Sequence of chain 1.A:
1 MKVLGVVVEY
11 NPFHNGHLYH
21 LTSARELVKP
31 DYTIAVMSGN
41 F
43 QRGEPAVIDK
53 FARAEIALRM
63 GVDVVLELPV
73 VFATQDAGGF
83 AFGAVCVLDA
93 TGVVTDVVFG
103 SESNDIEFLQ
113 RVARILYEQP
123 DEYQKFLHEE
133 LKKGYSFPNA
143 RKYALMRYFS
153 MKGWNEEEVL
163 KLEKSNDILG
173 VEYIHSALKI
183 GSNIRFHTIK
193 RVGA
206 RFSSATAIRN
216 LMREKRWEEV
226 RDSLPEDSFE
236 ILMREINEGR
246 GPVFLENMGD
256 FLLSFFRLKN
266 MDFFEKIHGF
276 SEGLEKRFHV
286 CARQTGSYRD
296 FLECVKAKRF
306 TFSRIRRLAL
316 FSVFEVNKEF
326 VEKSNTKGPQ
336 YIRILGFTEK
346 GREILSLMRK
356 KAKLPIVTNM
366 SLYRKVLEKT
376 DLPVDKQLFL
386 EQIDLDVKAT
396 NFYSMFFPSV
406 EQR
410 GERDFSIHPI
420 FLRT

Binding-site contacts:
Ligand atom O3A contacts residue HIS17 of chain 1.A at 3.2 Å (h-bond).
Ligand atom O2' contacts residue GLY102 of chain 1.A at 3.1 Å.
Ligand atom O1A contacts residue ALA210 of chain 1.A at 2.9 Å (h-bond).
Ligand atom O2B contacts residue ASN168 of chain 1.A at 3.5 Å (h-bond).
Ligand atom O3B contacts residue HIS17 of chain 1.A at 3.6 Å.
Ligand atom O3G contacts residue ARG193 of chain 1.A at 2.8 Å (salt-bridge).
Ligand atom O4' contacts residue HIS20 of chain 1.A at 3.3 Å.
Ligand atom N7 contacts residue HIS14 of chain 1.A at 3.7 Å.
Ligand atom N3 contacts residue HIS20 of chain 1.A at 3.5 Å.
Ligand atom O2' contacts residue ARG193 of chain 1.A at 3.1 Å (salt-bridge).
Ligand atom N3 contacts residue ILE191 of chain 1.A at 3.6 Å.
Ligand atom N1 contacts residue ARG193 of chain 1.A at 3.5 Å.
Ligand atom C1' contacts residue HIS20 of chain 1.A at 3.5 Å.
Ligand atom O4' contacts residue HIS17 of chain 1.A at 3.7 Å.
Ligand atom PA contacts residue HIS17 of chain 1.A at 3.5 Å.
Ligand atom O2G contacts residue ALA210 of chain 1.A at 3.5 Å.
Ligand atom O3' contacts residue PHE101 of chain 1.A at 3.6 Å.
Ligand atom O2B contacts residue ARG193 of chain 1.A at 2.8 Å (salt-bridge).
Ligand atom O3' contacts residue HIS20 of chain 1.A at 3.5 Å (h-bond).
Ligand atom N6 contacts residue GLY16 of chain 1.A at 3.6 Å.
Ligand atom N6 contacts residue VAL194 of chain 1.A at 2.7 Å (h-bond).
Ligand atom O1A contacts residue SER209 of chain 1.A at 3.5 Å.
Ligand atom C8 contacts residue ARG193 of chain 1.A at 3.3 Å.
Ligand atom O2' contacts residue ASN168 of chain 1.A at 3.6 Å (h-bond).
Ligand atom O1A contacts residue HIS14 of chain 1.A at 3.0 Å (h-bond).
Ligand atom C2 contacts residue ARG193 of chain 1.A at 3.5 Å.
Ligand atom C4' contacts residue HIS20 of chain 1.A at 3.5 Å.
Ligand atom N1 contacts residue VAL194 of chain 1.A at 3.2 Å (h-bond).
Ligand atom O5' contacts residue HIS17 of chain 1.A at 3.2 Å.
Ligand atom C5 contacts residue GLY16 of chain 1.A at 3.5 Å.
Ligand atom O2A contacts residue HIS17 of chain 1.A at 3.1 Å (h-bond).
Ligand atom C8 contacts residue HIS17 of chain 1.A at 3.6 Å.
Ligand atom O3' contacts residue GLY102 of chain 1.A at 3.0 Å (h-bond).
Ligand atom N9 contacts residue ARG193 of chain 1.A at 3.6 Å (salt-bridge).
Ligand atom N7 contacts residue ARG193 of chain 1.A at 3.6 Å (salt-bridge).
Ligand atom C4 contacts residue GLY16 of chain 1.A at 3.6 Å.
Ligand atom O2A contacts residue GLU9 of chain 1.A at 2.9 Å (salt-bridge).
Ligand atom O2A contacts residue TYR10 of chain 1.A at 2.9 Å (h-bond).
Ligand atom C6 contacts residue VAL194 of chain 1.A at 3.7 Å (hydrophobic).
Ligand atom C2' contacts residue ARG193 of chain 1.A at 3.5 Å.

A protein and the small-molecule ligand that binds it are described below.
Small molecule (SMILES): Nc1ncnc2c1ncn2[C@@H]1O[C@H](CO[P](=O)(S)OP(=O)(O)OP(=O)(O)O)[C@@H](O)[C@H]1O